This protein binds this small molecule.
Small molecule (SMILES): Cc1cc([C@@H]2CCCN2S(C)(=O)=O)no1

Sequence of chain 2.B:
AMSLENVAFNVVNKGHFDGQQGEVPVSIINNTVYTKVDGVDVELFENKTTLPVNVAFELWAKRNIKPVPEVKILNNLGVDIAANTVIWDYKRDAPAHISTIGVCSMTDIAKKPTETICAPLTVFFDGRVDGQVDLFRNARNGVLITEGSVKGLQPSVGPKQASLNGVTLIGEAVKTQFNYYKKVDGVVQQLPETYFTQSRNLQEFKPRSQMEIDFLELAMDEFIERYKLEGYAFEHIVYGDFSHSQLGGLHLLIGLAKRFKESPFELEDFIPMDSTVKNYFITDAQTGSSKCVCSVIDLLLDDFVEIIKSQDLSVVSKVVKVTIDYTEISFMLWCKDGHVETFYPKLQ

Binding-site contacts:
Ligand atom O13 contacts residue LYS176 of chain 2.B at 3.4 Å.
Ligand atom O13 contacts residue LYS161 of chain 2.B at 4.4 Å.
Ligand atom O06 contacts residue LYS176 of chain 2.B at 4.0 Å.
Ligand atom C04 contacts residue LYS176 of chain 2.B at 3.9 Å.
Ligand atom O14 contacts residue ILE171 of chain 2.B at 3.8 Å.
Ligand atom C10 contacts residue GLY172 of chain 2.B at 4.4 Å.
Ligand atom N11 contacts residue GLY172 of chain 2.B at 3.8 Å.
Ligand atom O06 contacts residue GLU173 of chain 2.B at 4.3 Å.
Ligand atom C07 contacts residue GLY172 of chain 2.B at 3.2 Å.
Ligand atom N05 contacts residue VAL175 of chain 2.B at 3.4 Å (h-bond).
Ligand atom O13 contacts residue GLY172 of chain 2.B at 4.3 Å.
Ligand atom C04 contacts residue VAL175 of chain 2.B at 3.6 Å (hydrophobic).
Ligand atom O13 contacts residue VAL175 of chain 2.B at 4.1 Å.
Ligand atom O13 contacts residue THR177 of chain 2.B at 2.8 Å (h-bond).
Ligand atom C08 contacts residue GLU173 of chain 2.B at 3.7 Å.
Ligand atom S12 contacts residue THR177 of chain 2.B at 4.2 Å.
Ligand atom C04 contacts residue GLU173 of chain 2.B at 4.2 Å.
Ligand atom C04 contacts residue GLY172 of chain 2.B at 4.4 Å.
Ligand atom N05 contacts residue GLU173 of chain 2.B at 3.3 Å (salt-bridge).
Ligand atom C07 contacts residue LYS176 of chain 2.B at 4.4 Å.
Ligand atom C07 contacts residue VAL175 of chain 2.B at 3.7 Å (hydrophobic).
Ligand atom O14 contacts residue GLY172 of chain 2.B at 4.0 Å.
Ligand atom O06 contacts residue VAL175 of chain 2.B at 4.0 Å.
Ligand atom C08 contacts residue GLY172 of chain 2.B at 3.4 Å.
Ligand atom O06 contacts residue ALA174 of chain 2.B at 4.5 Å.
Ligand atom S12 contacts residue GLN178 of chain 2.B at 4.2 Å.
Ligand atom O14 contacts residue GLN178 of chain 2.B at 4.2 Å.
Ligand atom C07 contacts residue GLU173 of chain 2.B at 4.3 Å.
Ligand atom N05 contacts residue LYS176 of chain 2.B at 3.9 Å.
Ligand atom C09 contacts residue GLY172 of chain 2.B at 3.8 Å.
Ligand atom O13 contacts residue GLN178 of chain 2.B at 3.2 Å (h-bond).
Ligand atom S12 contacts residue GLY172 of chain 2.B at 4.3 Å.
Ligand atom O14 contacts residue THR177 of chain 2.B at 3.9 Å.
Ligand atom C03 contacts residue LYS176 of chain 2.B at 3.7 Å.
Ligand atom C02 contacts residue LYS176 of chain 2.B at 3.8 Å.
Ligand atom C15 contacts residue LYS176 of chain 2.B at 3.8 Å.
Ligand atom C15 contacts residue GLN178 of chain 2.B at 3.5 Å.
Ligand atom N05 contacts residue ALA174 of chain 2.B at 4.2 Å.
Ligand atom C01 contacts residue LYS176 of chain 2.B at 3.7 Å.
Ligand atom O14 contacts residue LYS161 of chain 2.B at 3.9 Å.